Sequence of chain 1.K:
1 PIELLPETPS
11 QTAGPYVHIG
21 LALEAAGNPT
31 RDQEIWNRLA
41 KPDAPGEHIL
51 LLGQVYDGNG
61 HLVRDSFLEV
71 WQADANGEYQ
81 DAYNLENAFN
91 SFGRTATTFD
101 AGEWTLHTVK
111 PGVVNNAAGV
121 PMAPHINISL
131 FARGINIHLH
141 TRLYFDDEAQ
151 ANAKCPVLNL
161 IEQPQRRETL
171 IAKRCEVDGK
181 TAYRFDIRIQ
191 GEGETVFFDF

This protein binds this small molecule.
Small molecule (SMILES): O=C(O)c1cc[n+]([O-])c(O)c1

Binding-site contacts:
Ligand atom C7 contacts residue PRO15 of chain 1.K at 3.7 Å (hydrophobic).
Ligand atom C5 contacts residue PRO15 of chain 1.K at 3.6 Å (hydrophobic).
Ligand atom O1 contacts residue ILE191 of chain 1.L at 3.7 Å.
Ligand atom C6 contacts residue ARG157 of chain 1.L at 4.0 Å.
Ligand atom O4 contacts residue FE1 of chain 1.BA at 1.9 Å.
Ligand atom C7 contacts residue ILE191 of chain 1.L at 4.0 Å (hydrophobic).
Ligand atom C2 contacts residue FE1 of chain 1.BA at 3.0 Å.
Ligand atom O1 contacts residue THR12 of chain 1.K at 3.8 Å.
Ligand atom O3 contacts residue HIS160 of chain 1.L at 3.4 Å (h-bond).
Ligand atom C6 contacts residue PRO15 of chain 1.K at 4.1 Å (hydrophobic).
Ligand atom C3 contacts residue GLY14 of chain 1.K at 3.9 Å.
Ligand atom C3 contacts residue ARG157 of chain 1.L at 4.0 Å.
Ligand atom C3 contacts residue ILE191 of chain 1.L at 3.5 Å (hydrophobic).
Ligand atom O4 contacts residue HIS160 of chain 1.L at 3.1 Å (h-bond).
Ligand atom C7 contacts residue TYR24 of chain 1.L at 3.4 Å (hydrophobic).
Ligand atom O4 contacts residue ARG157 of chain 1.L at 3.7 Å.
Ligand atom C4 contacts residue PRO15 of chain 1.K at 3.4 Å (hydrophobic).
Ligand atom N1 contacts residue HIS160 of chain 1.L at 4.0 Å.
Ligand atom C2 contacts residue ARG157 of chain 1.L at 3.4 Å.
Ligand atom C6 contacts residue TYR147 of chain 1.L at 3.9 Å (hydrophobic).
Ligand atom O3 contacts residue HIS162 of chain 1.L at 3.0 Å.
Ligand atom C2 contacts residue HIS160 of chain 1.L at 4.1 Å.
Ligand atom O4 contacts residue TYR108 of chain 1.L at 3.1 Å (h-bond).
Ligand atom C2 contacts residue HIS162 of chain 1.L at 4.1 Å.
Ligand atom N1 contacts residue FE1 of chain 1.BA at 2.7 Å.
Ligand atom O2 contacts residue TRP149 of chain 1.L at 3.4 Å.
Ligand atom C4 contacts residue ILE191 of chain 1.L at 3.9 Å (hydrophobic).
Ligand atom O2 contacts residue TYR24 of chain 1.L at 3.9 Å.
Ligand atom O3 contacts residue ARG157 of chain 1.L at 2.8 Å (salt-bridge).
Ligand atom C5 contacts residue TRP149 of chain 1.L at 3.9 Å (hydrophobic).
Ligand atom O1 contacts residue TYR24 of chain 1.L at 2.2 Å (h-bond).
Ligand atom C6 contacts residue FE1 of chain 1.BA at 3.9 Å.
Ligand atom C2 contacts residue PRO15 of chain 1.K at 4.0 Å (hydrophobic).
Ligand atom C7 contacts residue TRP149 of chain 1.L at 3.8 Å (hydrophobic).
Ligand atom O3 contacts residue GLN177 of chain 1.L at 3.7 Å.
Ligand atom O1 contacts residue ARG133 of chain 1.K at 3.8 Å.
Ligand atom C3 contacts residue PRO15 of chain 1.K at 3.6 Å (hydrophobic).
Ligand atom O3 contacts residue FE1 of chain 1.BA at 2.5 Å.
Ligand atom N1 contacts residue ARG157 of chain 1.L at 3.8 Å.
Ligand atom O4 contacts residue TYR147 of chain 1.L at 4.1 Å.

Sequence of chain 1.L:
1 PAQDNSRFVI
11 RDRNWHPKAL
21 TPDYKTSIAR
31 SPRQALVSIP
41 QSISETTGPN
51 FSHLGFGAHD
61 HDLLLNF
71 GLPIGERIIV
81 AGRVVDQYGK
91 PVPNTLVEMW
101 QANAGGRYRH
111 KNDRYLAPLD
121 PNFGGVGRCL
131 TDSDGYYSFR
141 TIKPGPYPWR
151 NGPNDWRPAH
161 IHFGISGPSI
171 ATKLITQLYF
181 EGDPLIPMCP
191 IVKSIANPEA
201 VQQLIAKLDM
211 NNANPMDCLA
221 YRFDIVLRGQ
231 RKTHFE